Binding-site contacts:
Ligand atom C07 contacts residue VAL271 of chain 1.A at 3.2 Å (hydrophobic).
Ligand atom C10 contacts residue GLU296 of chain 1.A at 3.7 Å.
Ligand atom C10 contacts residue HEM1 of chain 1.C at 3.6 Å.
Ligand atom N02 contacts residue TYR292 of chain 1.A at 3.6 Å.
Ligand atom C23 contacts residue HEM1 of chain 1.C at 3.8 Å.
Ligand atom C31 contacts residue TYR410 of chain 1.A at 3.5 Å (hydrophobic).
Ligand atom C04 contacts residue HEM1 of chain 1.C at 3.6 Å.
Ligand atom N02 contacts residue PRO269 of chain 1.A at 3.8 Å.
Ligand atom C21 contacts residue HEM1 of chain 1.C at 3.8 Å.
Ligand atom C26 contacts residue HEM1 of chain 1.C at 3.6 Å.
Ligand atom C32 contacts residue LEU41 of chain 1.A at 3.5 Å (hydrophobic).
Ligand atom C11 contacts residue HEM1 of chain 1.C at 3.2 Å.
Ligand atom C30 contacts residue TRP382 of chain 1.A at 3.8 Å (hydrophobic).
Ligand atom C02 contacts residue HEM1 of chain 1.C at 3.4 Å.
Ligand atom N02 contacts residue HEM1 of chain 1.C at 3.5 Å.
Ligand atom C11 contacts residue GLY290 of chain 1.A at 3.7 Å.
Ligand atom N02 contacts residue GLU296 of chain 1.A at 2.6 Å (salt-bridge).
Ligand atom C05 contacts residue HEM1 of chain 1.C at 3.8 Å.
Ligand atom C09 contacts residue GLU296 of chain 1.A at 3.8 Å.
Ligand atom C07 contacts residue HEM1 of chain 1.C at 3.5 Å.
Ligand atom C30 contacts residue TYR410 of chain 1.A at 3.0 Å (hydrophobic).
Ligand atom C33 contacts residue MET40 of chain 1.A at 3.4 Å (hydrophobic).
Ligand atom C08 contacts residue HEM1 of chain 1.C at 3.6 Å.
Ligand atom C02 contacts residue GLU296 of chain 1.A at 3.5 Å.
Ligand atom C07 contacts residue PHE288 of chain 1.A at 3.9 Å (hydrophobic).
Ligand atom N02 contacts residue TRP291 of chain 1.A at 2.9 Å (h-bond).
Ligand atom C06 contacts residue PHE288 of chain 1.A at 3.6 Å (hydrophobic).
Ligand atom C03 contacts residue HEM1 of chain 1.C at 3.3 Å.
Ligand atom C08 contacts residue VAL271 of chain 1.A at 3.7 Å (hydrophobic).
Ligand atom C25 contacts residue HEM1 of chain 1.C at 3.6 Å.
Ligand atom C22 contacts residue HEM1 of chain 1.C at 3.4 Å.
Ligand atom C23 contacts residue TYR410 of chain 1.A at 3.2 Å (hydrophobic).
Ligand atom C32 contacts residue TYR410 of chain 1.A at 3.4 Å (hydrophobic).
Ligand atom C06 contacts residue VAL271 of chain 1.A at 3.5 Å (hydrophobic).
Ligand atom C11 contacts residue SER289 of chain 1.A at 3.9 Å.
Ligand atom C06 contacts residue HEM1 of chain 1.C at 3.5 Å.
Ligand atom C09 contacts residue HEM1 of chain 1.C at 3.6 Å.
Ligand atom C27 contacts residue HEM1 of chain 1.C at 3.5 Å.
Ligand atom N01 contacts residue HEM1 of chain 1.C at 3.6 Å.
Ligand atom N01 contacts residue GLU296 of chain 1.A at 2.7 Å (salt-bridge).

Sequence of chain 1.A:
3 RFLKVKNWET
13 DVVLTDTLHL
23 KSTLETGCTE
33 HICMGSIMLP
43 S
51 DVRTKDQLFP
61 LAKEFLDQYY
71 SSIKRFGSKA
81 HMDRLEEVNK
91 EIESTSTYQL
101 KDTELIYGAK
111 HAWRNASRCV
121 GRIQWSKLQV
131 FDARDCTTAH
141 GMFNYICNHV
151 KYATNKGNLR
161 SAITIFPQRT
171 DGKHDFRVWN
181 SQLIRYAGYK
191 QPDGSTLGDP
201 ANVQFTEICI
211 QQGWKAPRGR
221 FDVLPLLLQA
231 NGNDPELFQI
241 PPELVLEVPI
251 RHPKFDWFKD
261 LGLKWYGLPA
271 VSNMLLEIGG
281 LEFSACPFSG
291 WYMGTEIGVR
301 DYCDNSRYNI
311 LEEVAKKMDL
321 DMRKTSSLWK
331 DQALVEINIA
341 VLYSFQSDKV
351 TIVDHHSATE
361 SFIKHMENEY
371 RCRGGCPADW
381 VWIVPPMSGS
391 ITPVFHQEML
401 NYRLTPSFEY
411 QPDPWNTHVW

The small molecule below binds the protein below.
Small molecule (SMILES): Cc1cc(N)nc2cc(-c3ccc(OCC4CC4)c(CN)c3)ccc12